Sequence of chain 1.A:
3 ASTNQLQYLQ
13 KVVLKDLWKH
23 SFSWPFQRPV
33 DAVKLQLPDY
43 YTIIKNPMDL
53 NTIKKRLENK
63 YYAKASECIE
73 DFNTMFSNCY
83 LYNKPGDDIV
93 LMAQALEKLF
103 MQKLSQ

Sequence of chain 1.B:
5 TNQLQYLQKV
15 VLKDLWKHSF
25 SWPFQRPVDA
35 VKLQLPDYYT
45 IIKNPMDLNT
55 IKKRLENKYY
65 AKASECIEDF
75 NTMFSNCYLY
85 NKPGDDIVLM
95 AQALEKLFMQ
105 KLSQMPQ

This protein binds this small molecule.
Small molecule (SMILES): Cc1cnc(Nc2ccc(C(=O)NC3CCNCC3)c(F)c2)nc1Nc1cc(NS(=O)(=O)C(C)(C)C)cc(C(=O)NCCOCCOCCOCCC(=O)N2CCC(NC(=O)c3ccc(Nc4ncc(C)c(Nc5ccc(Cl)c(NS(=O)(=O)C(C)(C)C)c5)n4)cc3F)CC2)c1

Binding-site contacts:
Ligand atom C14 contacts residue LEU39 of chain 1.B at 3.5 Å (hydrophobic).
Ligand atom N01 contacts residue PRO27 of chain 1.B at 3.3 Å (h-bond).
Ligand atom C08 contacts residue VAL32 of chain 1.B at 3.7 Å (hydrophobic).
Ligand atom C55 contacts residue GLN38 of chain 1.B at 3.5 Å.
Ligand atom N01 contacts residue VAL32 of chain 1.B at 3.2 Å.
Ligand atom O06 contacts residue ILE91 of chain 1.A at 3.5 Å.
Ligand atom C13 contacts residue LEU39 of chain 1.B at 3.4 Å (hydrophobic).
Ligand atom C03 contacts residue ASP90 of chain 1.A at 3.6 Å.
Ligand atom C02 contacts residue LEU37 of chain 1.B at 3.3 Å (hydrophobic).
Ligand atom C04 contacts residue LEU37 of chain 1.B at 3.8 Å (hydrophobic).
Ligand atom C19 contacts residue MET94 of chain 1.B at 3.8 Å (hydrophobic).
Ligand atom C38 contacts residue LYS36 of chain 1.B at 3.5 Å.
Ligand atom C56 contacts residue LYS36 of chain 1.B at 3.7 Å.
Ligand atom C35 contacts residue LEU37 of chain 1.A at 3.6 Å (hydrophobic).
Ligand atom C06 contacts residue ILE91 of chain 1.B at 3.7 Å (hydrophobic).
Ligand atom C11 contacts residue VAL32 of chain 1.B at 3.5 Å (hydrophobic).
Ligand atom C01 contacts residue PRO27 of chain 1.B at 3.6 Å (hydrophobic).
Ligand atom C03 contacts residue LEU37 of chain 1.B at 3.4 Å (hydrophobic).
Ligand atom N12 contacts residue ASN85 of chain 1.A at 3.1 Å (h-bond).
Ligand atom C17 contacts residue ASN85 of chain 1.B at 3.4 Å.
Ligand atom C07 contacts residue VAL32 of chain 1.B at 3.6 Å (hydrophobic).
Ligand atom C44 contacts residue VAL32 of chain 1.A at 3.6 Å (hydrophobic).
Ligand atom C06 contacts residue PRO27 of chain 1.B at 3.4 Å (hydrophobic).
Ligand atom C44 contacts residue PRO27 of chain 1.A at 3.6 Å (hydrophobic).
Ligand atom N10 contacts residue PRO27 of chain 1.A at 3.3 Å (h-bond).
Ligand atom C11 contacts residue PRO27 of chain 1.B at 3.4 Å (hydrophobic).
Ligand atom N04 contacts residue ASN85 of chain 1.B at 3.2 Å (h-bond).
Ligand atom C50 contacts residue LEU39 of chain 1.A at 3.5 Å (hydrophobic).
Ligand atom C39 contacts residue LYS36 of chain 1.B at 3.3 Å.
Ligand atom C09 contacts residue ASN85 of chain 1.B at 3.6 Å.
Ligand atom C10 contacts residue ASN85 of chain 1.B at 3.5 Å.
Ligand atom F02 contacts residue LEU37 of chain 1.A at 3.1 Å.
Ligand atom C20 contacts residue PHE24 of chain 1.A at 3.3 Å (hydrophobic).
Ligand atom N13 contacts residue ASN85 of chain 1.A at 3.0 Å (h-bond).
Ligand atom C41 contacts residue ILE91 of chain 1.A at 3.7 Å (hydrophobic).
Ligand atom N02 contacts residue ASN85 of chain 1.B at 2.7 Å (h-bond).
Ligand atom C53 contacts residue LEU37 of chain 1.A at 3.5 Å (hydrophobic).
Ligand atom C19 contacts residue ASP90 of chain 1.B at 3.7 Å.
Ligand atom N12 contacts residue ILE91 of chain 1.A at 3.7 Å.
Ligand atom C32 contacts residue PRO27 of chain 1.A at 3.8 Å (hydrophobic).